Sequence of chain 1.A:
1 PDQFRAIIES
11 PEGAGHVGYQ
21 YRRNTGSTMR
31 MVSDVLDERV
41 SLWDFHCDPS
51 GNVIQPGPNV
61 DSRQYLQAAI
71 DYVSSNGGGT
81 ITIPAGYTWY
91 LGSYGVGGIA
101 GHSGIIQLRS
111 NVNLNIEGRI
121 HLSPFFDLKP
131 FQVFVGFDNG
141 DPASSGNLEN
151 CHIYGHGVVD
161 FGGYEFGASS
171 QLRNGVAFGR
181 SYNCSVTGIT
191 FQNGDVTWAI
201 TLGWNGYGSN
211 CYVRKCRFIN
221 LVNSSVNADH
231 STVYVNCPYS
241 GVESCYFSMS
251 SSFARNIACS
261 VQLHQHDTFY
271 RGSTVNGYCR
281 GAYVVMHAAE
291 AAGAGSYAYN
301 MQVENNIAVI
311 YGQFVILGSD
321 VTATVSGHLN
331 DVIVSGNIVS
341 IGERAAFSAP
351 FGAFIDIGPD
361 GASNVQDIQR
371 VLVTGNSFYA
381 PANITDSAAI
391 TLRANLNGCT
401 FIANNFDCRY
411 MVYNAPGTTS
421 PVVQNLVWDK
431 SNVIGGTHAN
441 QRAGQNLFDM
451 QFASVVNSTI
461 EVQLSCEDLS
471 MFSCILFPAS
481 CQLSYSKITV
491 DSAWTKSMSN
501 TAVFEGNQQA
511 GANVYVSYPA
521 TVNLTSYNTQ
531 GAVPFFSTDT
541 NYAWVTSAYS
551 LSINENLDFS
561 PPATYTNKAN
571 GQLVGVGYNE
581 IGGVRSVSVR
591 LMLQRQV

Binding-site contacts:
Ligand atom C4 contacts residue HIS102 of chain 1.A at 3.4 Å.
Ligand atom O3 contacts residue TRP204 of chain 1.A at 3.5 Å.
Ligand atom C3 contacts residue ASN236 of chain 1.A at 3.3 Å.
Ligand atom O7 contacts residue TRP198 of chain 1.A at 2.9 Å (h-bond).
Ligand atom O4 contacts residue ASN236 of chain 1.A at 2.8 Å (h-bond).
Ligand atom C4 contacts residue ASN236 of chain 1.A at 3.6 Å.
Ligand atom O3 contacts residue ASN236 of chain 1.A at 3.6 Å.
Ligand atom O3 contacts residue NA1 of chain 1.I at 2.5 Å (h-bond).
Ligand atom O7 contacts residue SER231 of chain 1.A at 3.4 Å (h-bond).
Ligand atom O4 contacts residue HIS102 of chain 1.A at 2.8 Å (h-bond).
Ligand atom O6 contacts residue TRP198 of chain 1.A at 3.3 Å.
Ligand atom C7 contacts residue SER231 of chain 1.A at 3.4 Å.
Ligand atom O2 contacts residue NA1 of chain 1.I at 2.5 Å (h-bond).
Ligand atom O2 contacts residue GLU290 of chain 1.A at 3.6 Å.
Ligand atom O1 contacts residue ASP229 of chain 1.A at 3.3 Å (salt-bridge).
Ligand atom C2 contacts residue NA1 of chain 1.I at 3.3 Å.
Ligand atom C8 contacts residue ASP229 of chain 1.A at 3.6 Å.
Ligand atom N2 contacts residue GLU290 of chain 1.A at 2.9 Å (salt-bridge).
Ligand atom O6 contacts residue TYR283 of chain 1.A at 3.6 Å.
Ligand atom C3 contacts residue ASN205 of chain 1.A at 3.3 Å.
Ligand atom C4 contacts residue HIS287 of chain 1.A at 3.5 Å.
Ligand atom C2 contacts residue GLU290 of chain 1.A at 3.5 Å.
Ligand atom O5 contacts residue TRP198 of chain 1.A at 3.5 Å.
Ligand atom O4 contacts residue GLN132 of chain 1.A at 3.0 Å (h-bond).
Ligand atom C3 contacts residue GLU290 of chain 1.A at 3.5 Å.
Ligand atom C1 contacts residue GLN262 of chain 1.A at 3.2 Å.
Ligand atom O7 contacts residue TYR234 of chain 1.A at 3.3 Å.
Ligand atom C8 contacts residue TRP198 of chain 1.A at 3.7 Å (hydrophobic).
Ligand atom O6 contacts residue HIS264 of chain 1.A at 3.2 Å (h-bond).
Ligand atom O3 contacts residue ASN205 of chain 1.A at 2.5 Å (h-bond).
Ligand atom O4 contacts residue HIS287 of chain 1.A at 2.6 Å (h-bond).
Ligand atom O6 contacts residue VAL285 of chain 1.A at 3.7 Å.
Ligand atom O5 contacts residue GLN262 of chain 1.A at 3.2 Å (h-bond).
Ligand atom O6 contacts residue THR201 of chain 1.A at 3.6 Å.
Ligand atom C3 contacts residue NA1 of chain 1.I at 3.4 Å.
Ligand atom O6 contacts residue THR197 of chain 1.A at 3.5 Å.
Ligand atom C6 contacts residue TYR283 of chain 1.A at 3.6 Å (hydrophobic).
Ligand atom O2 contacts residue TYR234 of chain 1.A at 3.0 Å (h-bond).
Ligand atom N2 contacts residue ASP229 of chain 1.A at 3.0 Å (salt-bridge).
Ligand atom O6 contacts residue GLN262 of chain 1.A at 2.8 Å (h-bond).

The small molecule below binds the protein below.
Small molecule (SMILES): CC(=O)N[C@@H]1[C@@H](O[C@H]2O[C@H](CO)[C@H](O[C@H]3O[C@H](CO[C@@H]4O[C@@H](C)[C@H](O)[C@@H](O)[C@H]4O)[C@@H](O)[C@H](O)[C@H]3O)[C@H](O[C@@H]3O[C@H](CO)[C@@H](O)[C@H](O)[C@H]3NC(C)=O)[C@H]2O)[C@H](O)[C@@H](CO)O[C@@H]1O